A protein and the small-molecule ligand that binds it are described below.
Small molecule (SMILES): CC(=O)N[C@@H]1[C@@H](O)[C@H](O)[C@@H](CO)O[C@H]1O

Sequence of chain 1.D:
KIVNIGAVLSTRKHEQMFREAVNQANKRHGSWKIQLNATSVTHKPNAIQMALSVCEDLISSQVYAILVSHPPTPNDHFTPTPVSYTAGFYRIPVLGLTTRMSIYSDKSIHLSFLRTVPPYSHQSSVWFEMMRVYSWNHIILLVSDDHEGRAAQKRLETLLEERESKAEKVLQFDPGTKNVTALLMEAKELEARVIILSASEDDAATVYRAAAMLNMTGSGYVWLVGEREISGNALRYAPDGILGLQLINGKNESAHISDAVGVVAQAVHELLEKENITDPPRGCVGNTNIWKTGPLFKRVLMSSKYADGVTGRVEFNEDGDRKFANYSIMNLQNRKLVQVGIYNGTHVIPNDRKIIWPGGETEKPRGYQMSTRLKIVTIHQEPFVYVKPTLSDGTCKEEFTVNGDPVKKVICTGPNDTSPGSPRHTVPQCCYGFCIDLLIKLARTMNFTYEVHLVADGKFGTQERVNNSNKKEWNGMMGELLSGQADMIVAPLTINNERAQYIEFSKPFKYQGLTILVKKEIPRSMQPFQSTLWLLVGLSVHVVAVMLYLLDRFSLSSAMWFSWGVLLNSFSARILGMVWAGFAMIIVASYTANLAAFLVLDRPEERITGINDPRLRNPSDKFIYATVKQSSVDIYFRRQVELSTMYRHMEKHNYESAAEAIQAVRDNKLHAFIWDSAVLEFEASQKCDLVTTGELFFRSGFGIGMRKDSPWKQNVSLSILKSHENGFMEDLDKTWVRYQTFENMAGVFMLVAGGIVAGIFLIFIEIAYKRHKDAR

Binding-site contacts:
Ligand atom C5 contacts residue ASN771 of chain 1.D at 3.7 Å.
Ligand atom C7 contacts residue TRP768 of chain 1.D at 4.5 Å (hydrophobic).
Ligand atom N2 contacts residue TRP768 of chain 1.D at 4.3 Å.
Ligand atom C3 contacts residue ASN771 of chain 1.D at 3.8 Å.
Ligand atom O6 contacts residue ASN771 of chain 1.D at 4.2 Å.
Ligand atom O7 contacts residue ASN771 of chain 1.D at 4.5 Å.
Ligand atom C1 contacts residue ASN771 of chain 1.D at 1.4 Å.
Ligand atom C2 contacts residue ASN771 of chain 1.D at 2.5 Å.
Ligand atom C4 contacts residue ASN771 of chain 1.D at 4.2 Å.
Ligand atom C8 contacts residue TRP768 of chain 1.D at 3.6 Å (hydrophobic).
Ligand atom C7 contacts residue ASN771 of chain 1.D at 3.9 Å.
Ligand atom O5 contacts residue ASN771 of chain 1.D at 2.4 Å (h-bond).
Ligand atom C8 contacts residue MET470 of chain 1.D at 3.8 Å (hydrophobic).
Ligand atom N2 contacts residue ASN771 of chain 1.D at 2.9 Å (h-bond).